Sequence of chain 1.J:
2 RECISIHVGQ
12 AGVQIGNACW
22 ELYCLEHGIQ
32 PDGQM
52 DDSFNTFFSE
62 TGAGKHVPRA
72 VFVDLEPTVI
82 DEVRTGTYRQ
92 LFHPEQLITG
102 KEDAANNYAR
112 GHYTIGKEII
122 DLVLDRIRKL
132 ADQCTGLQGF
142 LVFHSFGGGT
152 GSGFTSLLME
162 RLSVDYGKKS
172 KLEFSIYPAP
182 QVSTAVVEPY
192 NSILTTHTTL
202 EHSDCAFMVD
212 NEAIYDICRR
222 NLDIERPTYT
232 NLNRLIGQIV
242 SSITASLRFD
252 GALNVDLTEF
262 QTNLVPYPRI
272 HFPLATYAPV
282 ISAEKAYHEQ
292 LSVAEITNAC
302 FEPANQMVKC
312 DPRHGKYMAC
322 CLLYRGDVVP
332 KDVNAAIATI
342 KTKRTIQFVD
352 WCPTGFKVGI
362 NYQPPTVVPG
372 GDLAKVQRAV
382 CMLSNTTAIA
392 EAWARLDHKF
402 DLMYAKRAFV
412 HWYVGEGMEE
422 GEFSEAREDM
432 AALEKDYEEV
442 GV

Sequence of chain 1.N:
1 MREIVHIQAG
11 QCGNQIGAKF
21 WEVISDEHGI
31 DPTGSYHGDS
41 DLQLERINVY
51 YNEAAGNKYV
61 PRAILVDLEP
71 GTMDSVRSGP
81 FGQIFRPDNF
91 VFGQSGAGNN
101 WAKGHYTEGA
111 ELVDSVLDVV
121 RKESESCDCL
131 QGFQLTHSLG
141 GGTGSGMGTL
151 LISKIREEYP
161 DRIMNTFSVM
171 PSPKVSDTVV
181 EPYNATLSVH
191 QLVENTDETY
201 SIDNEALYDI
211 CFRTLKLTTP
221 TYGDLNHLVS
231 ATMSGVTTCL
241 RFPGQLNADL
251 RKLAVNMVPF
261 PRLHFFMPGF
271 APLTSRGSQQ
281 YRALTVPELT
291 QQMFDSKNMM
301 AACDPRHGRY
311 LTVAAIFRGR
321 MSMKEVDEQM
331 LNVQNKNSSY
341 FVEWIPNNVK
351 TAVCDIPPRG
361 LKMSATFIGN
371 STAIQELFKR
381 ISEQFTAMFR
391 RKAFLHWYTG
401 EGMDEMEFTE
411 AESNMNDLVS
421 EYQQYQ

Binding-site contacts:
Ligand atom O5' contacts residue SER138 of chain 1.N at 2.4 Å (h-bond).
Ligand atom O1B contacts residue GLY140 of chain 1.N at 3.5 Å (h-bond).
Ligand atom C2 contacts residue ASN226 of chain 1.N at 3.5 Å.
Ligand atom O5' contacts residue CYS12 of chain 1.N at 3.3 Å.
Ligand atom O1G contacts residue THR143 of chain 1.N at 2.4 Å (h-bond).
Ligand atom C4 contacts residue CYS12 of chain 1.N at 3.6 Å (hydrophobic).
Ligand atom O1G contacts residue ALA97 of chain 1.N at 3.4 Å (h-bond).
Ligand atom N2 contacts residue LEU225 of chain 1.N at 3.4 Å.
Ligand atom N1 contacts residue ASN226 of chain 1.N at 2.6 Å (h-bond).
Ligand atom C6 contacts residue ASN226 of chain 1.N at 3.4 Å.
Ligand atom PG contacts residue THR143 of chain 1.N at 3.5 Å.
Ligand atom C3A contacts residue GLY140 of chain 1.N at 3.4 Å.
Ligand atom O3B contacts residue THR143 of chain 1.N at 3.4 Å (h-bond).
Ligand atom PA contacts residue CYS12 of chain 1.N at 3.4 Å.
Ligand atom C5' contacts residue SER138 of chain 1.N at 3.4 Å.
Ligand atom O6 contacts residue GLN15 of chain 1.N at 3.3 Å.
Ligand atom PA contacts residue SER138 of chain 1.N at 3.3 Å.
Ligand atom O2' contacts residue ASP177 of chain 1.N at 3.1 Å (salt-bridge).
Ligand atom O1B contacts residue THR143 of chain 1.N at 3.6 Å.
Ligand atom O1B contacts residue GLY10 of chain 1.N at 3.4 Å.
Ligand atom C5 contacts residue TYR222 of chain 1.N at 3.5 Å (hydrophobic).
Ligand atom O2B contacts residue GLN11 of chain 1.N at 2.5 Å (h-bond).
Ligand atom N1 contacts residue TYR222 of chain 1.N at 3.5 Å.
Ligand atom O1A contacts residue CYS12 of chain 1.N at 2.4 Å (h-bond).
Ligand atom O1A contacts residue GLN11 of chain 1.N at 2.9 Å (h-bond).
Ligand atom C6 contacts residue TYR222 of chain 1.N at 3.4 Å (hydrophobic).
Ligand atom O4' contacts residue CYS12 of chain 1.N at 3.5 Å.
Ligand atom C5' contacts residue GLY140 of chain 1.N at 3.3 Å.
Ligand atom O5' contacts residue GLY140 of chain 1.N at 3.5 Å (h-bond).
Ligand atom O2A contacts residue GLN11 of chain 1.N at 3.5 Å.
Ligand atom O1A contacts residue GLY10 of chain 1.N at 3.6 Å.
Ligand atom O3G contacts residue ASN99 of chain 1.N at 2.8 Å (h-bond).
Ligand atom O1B contacts residue GLY144 of chain 1.N at 3.0 Å (h-bond).
Ligand atom O6 contacts residue ASN226 of chain 1.N at 3.4 Å (h-bond).
Ligand atom O2B contacts residue GLY10 of chain 1.N at 3.4 Å.
Ligand atom N3 contacts residue ASN204 of chain 1.N at 3.1 Å (h-bond).
Ligand atom O2A contacts residue CYS12 of chain 1.N at 3.5 Å (h-bond).
Ligand atom O1A contacts residue SER138 of chain 1.N at 3.1 Å (h-bond).
Ligand atom O2' contacts residue ASN204 of chain 1.N at 3.2 Å (h-bond).
Ligand atom O6 contacts residue TYR222 of chain 1.N at 3.4 Å.

The small molecule below binds the protein below.
Small molecule (SMILES): Nc1nc2c(ncn2[C@@H]2O[C@H](CO[P](=O)(O)C[P](=O)(O)OP(=O)(O)O)[C@@H](O)[C@H]2O)c(=O)[nH]1